Sequence of chain 1.B:
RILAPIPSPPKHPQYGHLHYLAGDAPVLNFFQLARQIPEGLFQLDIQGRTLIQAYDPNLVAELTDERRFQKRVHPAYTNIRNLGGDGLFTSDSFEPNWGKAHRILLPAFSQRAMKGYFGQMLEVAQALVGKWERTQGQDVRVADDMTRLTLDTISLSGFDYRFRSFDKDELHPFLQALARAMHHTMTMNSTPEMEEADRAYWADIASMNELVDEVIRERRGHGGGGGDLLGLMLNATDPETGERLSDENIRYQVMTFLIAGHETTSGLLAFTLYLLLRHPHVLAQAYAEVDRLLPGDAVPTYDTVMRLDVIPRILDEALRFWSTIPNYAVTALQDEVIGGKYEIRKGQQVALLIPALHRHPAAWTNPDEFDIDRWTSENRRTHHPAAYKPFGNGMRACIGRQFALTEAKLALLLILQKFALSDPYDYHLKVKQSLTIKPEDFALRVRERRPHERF

Binding-site contacts:
Ligand atom N contacts residue ARG461 of chain 1.B at 3.8 Å.
Ligand atom CB contacts residue PHE462 of chain 1.B at 3.8 Å (hydrophobic).
Ligand atom CA contacts residue PHE462 of chain 1.B at 3.4 Å (hydrophobic).
Ligand atom O contacts residue PHE462 of chain 1.B at 3.9 Å.
Ligand atom N contacts residue PHE462 of chain 1.B at 2.8 Å.
Ligand atom OG contacts residue PHE462 of chain 1.B at 3.1 Å.
Ligand atom C contacts residue PHE462 of chain 1.B at 3.0 Å (hydrophobic).

This protein binds this small molecule.
Small molecule (SMILES): N[C@@H](CO)C(=O)O